Binding-site contacts:
Ligand atom C3 contacts residue LEU79 of chain 1.A at 3.7 Å (hydrophobic).
Ligand atom O5 contacts residue TRP66 of chain 1.A at 3.7 Å.
Ligand atom O3 contacts residue GLY80 of chain 1.A at 4.0 Å.
Ligand atom C2 contacts residue THR81 of chain 1.A at 3.6 Å.
Ligand atom C2 contacts residue LEU79 of chain 1.A at 3.8 Å (hydrophobic).
Ligand atom C4 contacts residue LEU79 of chain 1.A at 4.1 Å (hydrophobic).
Ligand atom C2 contacts residue GLN78 of chain 1.A at 3.9 Å.
Ligand atom O3 contacts residue GLN78 of chain 1.A at 3.4 Å (h-bond).
Ligand atom O2 contacts residue ASN83 of chain 1.A at 2.6 Å (h-bond).
Ligand atom O2 contacts residue GLN78 of chain 1.A at 2.9 Å (h-bond).
Ligand atom C6 contacts residue TRP33 of chain 1.A at 3.8 Å (hydrophobic).
Ligand atom O3 contacts residue LYS59 of chain 1.A at 2.8 Å (salt-bridge).
Ligand atom C2 contacts residue TRP33 of chain 1.A at 3.8 Å (hydrophobic).
Ligand atom C1 contacts residue TRP33 of chain 1.A at 3.7 Å (hydrophobic).
Ligand atom C5 contacts residue LEU79 of chain 1.A at 4.0 Å (hydrophobic).
Ligand atom C5 contacts residue TRP33 of chain 1.A at 4.1 Å (hydrophobic).
Ligand atom C3 contacts residue ASN83 of chain 1.A at 3.9 Å.
Ligand atom O3 contacts residue SER77 of chain 1.A at 3.3 Å.
Ligand atom O4 contacts residue LEU79 of chain 1.A at 3.3 Å (h-bond).
Ligand atom C3 contacts residue GLN78 of chain 1.A at 3.6 Å.
Ligand atom C1 contacts residue TRP66 of chain 1.A at 4.0 Å (hydrophobic).
Ligand atom C6 contacts residue TRP66 of chain 1.A at 3.9 Å (hydrophobic).
Ligand atom O2 contacts residue THR81 of chain 1.A at 2.8 Å (h-bond).
Ligand atom O2 contacts residue SER77 of chain 1.A at 3.6 Å.
Ligand atom O3 contacts residue LEU79 of chain 1.A at 4.0 Å.
Ligand atom O4 contacts residue THR81 of chain 1.A at 3.6 Å.
Ligand atom O2 contacts residue LYS59 of chain 1.A at 3.8 Å.
Ligand atom O2 contacts residue LEU79 of chain 1.A at 3.2 Å (h-bond).
Ligand atom O3 contacts residue TRP33 of chain 1.A at 3.9 Å.
Ligand atom O3 contacts residue THR81 of chain 1.A at 3.4 Å (h-bond).
Ligand atom O3 contacts residue ASN83 of chain 1.A at 2.8 Å (h-bond).
Ligand atom C3 contacts residue THR81 of chain 1.A at 3.5 Å.
Ligand atom C2 contacts residue TRP66 of chain 1.A at 3.8 Å (hydrophobic).
Ligand atom C2 contacts residue ASN83 of chain 1.A at 3.4 Å.
Ligand atom C3 contacts residue LYS59 of chain 1.A at 3.9 Å.
Ligand atom C5 contacts residue TRP66 of chain 1.A at 4.1 Å (hydrophobic).
Ligand atom O5 contacts residue TRP33 of chain 1.A at 3.9 Å.
Ligand atom O4 contacts residue GLN78 of chain 1.A at 3.8 Å.
Ligand atom C4 contacts residue TRP66 of chain 1.A at 4.0 Å (hydrophobic).
Ligand atom C4 contacts residue TRP33 of chain 1.A at 3.9 Å (hydrophobic).

The small molecule below binds the protein below.
Small molecule (SMILES): OC[C@H]1O[C@@H]2O[C@H]3[C@H](O)[C@@H](O)[C@@H](O[C@H]4[C@H](O)[C@@H](O)[C@@H](O[C@H]5[C@H](O)[C@@H](O)[C@@H](O[C@H]6[C@H](O)[C@@H](O)[C@@H](O[C@H]7[C@H](O)[C@@H](O)[C@@H](O[C@H]8[C@H](O)[C@@H](O)[C@@H](O[C@H]1[C@H](O)[C@H]2O)O[C@@H]8CO)O[C@@H]7CO)O[C@@H]6CO)O[C@@H]5CO)O[C@@H]4CO)O[C@@H]3CO

Sequence of chain 1.A:
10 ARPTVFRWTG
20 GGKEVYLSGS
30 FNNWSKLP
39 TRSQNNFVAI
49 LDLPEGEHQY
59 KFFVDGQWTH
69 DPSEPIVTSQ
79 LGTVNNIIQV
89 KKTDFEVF